Sequence of chain 2.A:
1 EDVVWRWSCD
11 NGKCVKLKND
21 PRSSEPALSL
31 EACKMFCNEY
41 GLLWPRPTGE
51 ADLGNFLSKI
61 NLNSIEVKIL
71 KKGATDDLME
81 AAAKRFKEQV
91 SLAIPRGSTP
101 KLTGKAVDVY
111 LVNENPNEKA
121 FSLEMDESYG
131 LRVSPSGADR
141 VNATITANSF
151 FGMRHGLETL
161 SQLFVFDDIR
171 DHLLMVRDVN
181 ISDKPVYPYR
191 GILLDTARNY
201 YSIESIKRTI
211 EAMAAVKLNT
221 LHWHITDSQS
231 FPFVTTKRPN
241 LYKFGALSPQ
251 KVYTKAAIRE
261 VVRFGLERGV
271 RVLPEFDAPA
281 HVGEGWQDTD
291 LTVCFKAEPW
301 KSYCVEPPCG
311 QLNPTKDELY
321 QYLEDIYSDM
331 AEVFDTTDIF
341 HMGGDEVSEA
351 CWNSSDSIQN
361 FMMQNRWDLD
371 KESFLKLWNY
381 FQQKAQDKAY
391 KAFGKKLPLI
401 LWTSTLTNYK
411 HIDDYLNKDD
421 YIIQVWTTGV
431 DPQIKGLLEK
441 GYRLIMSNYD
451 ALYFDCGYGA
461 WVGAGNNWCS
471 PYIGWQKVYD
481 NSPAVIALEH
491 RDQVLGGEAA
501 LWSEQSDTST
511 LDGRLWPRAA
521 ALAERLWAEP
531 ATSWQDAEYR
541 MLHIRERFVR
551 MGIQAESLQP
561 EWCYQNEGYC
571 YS

Binding-site contacts:
Ligand atom C8 contacts residue TYR110 of chain 2.A at 3.7 Å (hydrophobic).
Ligand atom C6 contacts residue ASN142 of chain 2.A at 4.5 Å.
Ligand atom O5 contacts residue THR144 of chain 2.A at 3.6 Å.
Ligand atom C1 contacts residue ASN142 of chain 2.A at 1.3 Å.
Ligand atom O6 contacts residue ARG132 of chain 2.A at 3.7 Å.
Ligand atom C1 contacts residue THR144 of chain 2.A at 3.7 Å.
Ligand atom C5 contacts residue THR144 of chain 2.A at 3.5 Å.
Ligand atom O7 contacts residue ASN142 of chain 2.A at 3.3 Å (h-bond).
Ligand atom C4 contacts residue ASN142 of chain 2.A at 4.2 Å.
Ligand atom O7 contacts residue SER136 of chain 2.A at 4.5 Å.
Ligand atom C6 contacts residue ARG132 of chain 2.A at 4.1 Å.
Ligand atom N2 contacts residue TYR110 of chain 2.A at 4.4 Å.
Ligand atom N2 contacts residue ASN142 of chain 2.A at 2.9 Å (h-bond).
Ligand atom C7 contacts residue ASN142 of chain 2.A at 3.2 Å.
Ligand atom C3 contacts residue ASN142 of chain 2.A at 3.8 Å.
Ligand atom C6 contacts residue THR144 of chain 2.A at 3.9 Å.
Ligand atom C8 contacts residue ASN142 of chain 2.A at 4.2 Å.
Ligand atom C2 contacts residue ASN142 of chain 2.A at 2.6 Å.
Ligand atom O5 contacts residue ASN142 of chain 2.A at 2.2 Å (h-bond).
Ligand atom C5 contacts residue ASN142 of chain 2.A at 3.4 Å.

This small molecule binds to this protein.
Small molecule (SMILES): CC(=O)N[C@@H]1[C@@H](O)[C@H](O)[C@@H](CO)O[C@H]1O